Sequence of chain 1.D:
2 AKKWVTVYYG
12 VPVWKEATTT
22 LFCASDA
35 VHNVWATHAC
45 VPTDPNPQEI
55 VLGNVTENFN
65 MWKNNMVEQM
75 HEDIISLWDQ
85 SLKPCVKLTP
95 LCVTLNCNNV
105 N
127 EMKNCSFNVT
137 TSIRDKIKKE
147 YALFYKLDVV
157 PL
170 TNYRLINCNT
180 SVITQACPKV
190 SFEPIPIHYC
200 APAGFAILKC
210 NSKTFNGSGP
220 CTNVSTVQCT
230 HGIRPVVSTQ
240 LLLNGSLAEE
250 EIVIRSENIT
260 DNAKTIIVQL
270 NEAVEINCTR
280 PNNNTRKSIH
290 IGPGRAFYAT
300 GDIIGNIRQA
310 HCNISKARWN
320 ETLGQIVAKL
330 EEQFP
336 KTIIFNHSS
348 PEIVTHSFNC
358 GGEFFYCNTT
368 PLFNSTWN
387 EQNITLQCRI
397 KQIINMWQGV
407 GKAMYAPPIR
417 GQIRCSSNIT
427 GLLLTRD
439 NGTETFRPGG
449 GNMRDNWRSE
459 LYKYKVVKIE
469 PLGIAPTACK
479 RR

The small molecule below binds the protein below.
Small molecule (SMILES): CC(=O)N[C@@H]1[C@@H](O)[C@H](O)[C@@H](CO)O[C@H]1O

Binding-site contacts:
Ligand atom O6 contacts residue VAL156 of chain 1.D at 3.8 Å.
Ligand atom O5 contacts residue ASN178 of chain 1.D at 2.4 Å (h-bond).
Ligand atom C8 contacts residue ASN178 of chain 1.D at 3.5 Å.
Ligand atom C4 contacts residue ASN178 of chain 1.D at 4.2 Å.
Ligand atom C5 contacts residue ASN178 of chain 1.D at 3.7 Å.
Ligand atom N2 contacts residue THR179 of chain 1.D at 4.3 Å.
Ligand atom C2 contacts residue ASN178 of chain 1.D at 2.5 Å.
Ligand atom O7 contacts residue ASN178 of chain 1.D at 3.1 Å (h-bond).
Ligand atom C5 contacts residue ARG173 of chain 1.D at 4.4 Å.
Ligand atom C7 contacts residue ASN178 of chain 1.D at 3.2 Å.
Ligand atom C3 contacts residue ASN178 of chain 1.D at 3.8 Å.
Ligand atom C6 contacts residue VAL156 of chain 1.D at 4.4 Å (hydrophobic).
Ligand atom N2 contacts residue ASN178 of chain 1.D at 2.9 Å (h-bond).
Ligand atom C1 contacts residue ARG173 of chain 1.D at 4.0 Å.
Ligand atom O6 contacts residue ILE175 of chain 1.D at 4.4 Å.
Ligand atom C1 contacts residue ASN178 of chain 1.D at 1.4 Å.
Ligand atom O5 contacts residue ARG173 of chain 1.D at 3.5 Å (salt-bridge).
Ligand atom C1 contacts residue THR179 of chain 1.D at 4.5 Å.